Binding-site contacts:
Ligand atom C6 contacts residue TYR171 of chain 2.B at 3.7 Å (hydrophobic).
Ligand atom C2 contacts residue NAD1 of chain 2.E at 3.6 Å.
Ligand atom C10 contacts residue MET185 of chain 2.B at 3.8 Å (hydrophobic).
Ligand atom C14 contacts residue ILE227 of chain 2.B at 3.7 Å (hydrophobic).
Ligand atom C3 contacts residue NAD1 of chain 2.E at 3.6 Å.
Ligand atom C5 contacts residue NAD1 of chain 2.E at 3.4 Å.
Ligand atom C25 contacts residue ALA226 of chain 2.B at 3.7 Å (hydrophobic).
Ligand atom C15 contacts residue ILE227 of chain 2.B at 3.7 Å (hydrophobic).
Ligand atom C11 contacts residue MET185 of chain 2.B at 3.9 Å (hydrophobic).
Ligand atom C13 contacts residue MET185 of chain 2.B at 3.9 Å (hydrophobic).
Ligand atom O7 contacts residue TYR181 of chain 2.B at 2.3 Å (h-bond).
Ligand atom C26 contacts residue ALA226 of chain 2.B at 3.5 Å (hydrophobic).
Ligand atom C1 contacts residue TYR181 of chain 2.B at 3.2 Å (hydrophobic).
Ligand atom C4 contacts residue ALA224 of chain 2.B at 3.7 Å (hydrophobic).
Ligand atom C3 contacts residue ALA224 of chain 2.B at 3.8 Å (hydrophobic).
Ligand atom C12 contacts residue ALA121 of chain 2.B at 3.9 Å (hydrophobic).
Ligand atom C22 contacts residue ASN122 of chain 2.B at 3.3 Å.
Ligand atom C4 contacts residue NAD1 of chain 2.E at 3.1 Å.
Ligand atom C1 contacts residue NAD1 of chain 2.E at 3.4 Å.
Ligand atom CL27 contacts residue NAD1 of chain 2.E at 3.7 Å.
Ligand atom O7 contacts residue TYR171 of chain 2.B at 3.9 Å.
Ligand atom O20 contacts residue ALA123 of chain 2.B at 2.7 Å (h-bond).
Ligand atom O20 contacts residue ASN122 of chain 2.B at 3.1 Å.
Ligand atom CL16 contacts residue NAD1 of chain 2.E at 3.4 Å.
Ligand atom O7 contacts residue NAD1 of chain 2.E at 2.5 Å (h-bond).
Ligand atom C19 contacts residue ASN122 of chain 2.B at 3.6 Å.
Ligand atom C6 contacts residue NAD1 of chain 2.E at 3.5 Å.
Ligand atom O9 contacts residue NAD1 of chain 2.E at 3.2 Å (h-bond).
Ligand atom C13 contacts residue ALA223 of chain 2.B at 3.7 Å (hydrophobic).
Ligand atom C15 contacts residue MET185 of chain 2.B at 3.8 Å (hydrophobic).
Ligand atom CL27 contacts residue TYR171 of chain 2.B at 3.5 Å.
Ligand atom CL27 contacts residue ILE273 of chain 2.B at 3.8 Å.
Ligand atom C14 contacts residue MET185 of chain 2.B at 3.8 Å (hydrophobic).
Ligand atom N21 contacts residue ASN122 of chain 2.B at 3.5 Å (h-bond).
Ligand atom CL16 contacts residue ALA223 of chain 2.B at 3.5 Å.
Ligand atom C12 contacts residue ALA223 of chain 2.B at 3.6 Å (hydrophobic).
Ligand atom C19 contacts residue ALA123 of chain 2.B at 3.9 Å (hydrophobic).
Ligand atom CL16 contacts residue ALA121 of chain 2.B at 3.6 Å.
Ligand atom C6 contacts residue TYR181 of chain 2.B at 3.4 Å (hydrophobic).
Ligand atom C11 contacts residue ALA223 of chain 2.B at 3.7 Å (hydrophobic).

This protein binds this small molecule.
Small molecule (SMILES): O=C(Nc1ccc(Oc2ccc(Cl)cc2O)c(Cl)c1)N1CCOCC1

Sequence of chain 2.B:
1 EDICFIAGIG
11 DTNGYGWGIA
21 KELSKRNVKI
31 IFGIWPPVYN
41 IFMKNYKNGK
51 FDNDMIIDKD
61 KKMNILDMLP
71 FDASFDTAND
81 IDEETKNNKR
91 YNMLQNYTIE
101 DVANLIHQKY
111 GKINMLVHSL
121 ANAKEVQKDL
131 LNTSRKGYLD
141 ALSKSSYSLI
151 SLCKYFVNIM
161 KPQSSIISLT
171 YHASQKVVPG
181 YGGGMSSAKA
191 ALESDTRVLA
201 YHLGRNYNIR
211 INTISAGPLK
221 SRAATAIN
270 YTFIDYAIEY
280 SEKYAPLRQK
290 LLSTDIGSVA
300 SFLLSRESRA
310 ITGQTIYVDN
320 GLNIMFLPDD